Sequence of chain 1.E:
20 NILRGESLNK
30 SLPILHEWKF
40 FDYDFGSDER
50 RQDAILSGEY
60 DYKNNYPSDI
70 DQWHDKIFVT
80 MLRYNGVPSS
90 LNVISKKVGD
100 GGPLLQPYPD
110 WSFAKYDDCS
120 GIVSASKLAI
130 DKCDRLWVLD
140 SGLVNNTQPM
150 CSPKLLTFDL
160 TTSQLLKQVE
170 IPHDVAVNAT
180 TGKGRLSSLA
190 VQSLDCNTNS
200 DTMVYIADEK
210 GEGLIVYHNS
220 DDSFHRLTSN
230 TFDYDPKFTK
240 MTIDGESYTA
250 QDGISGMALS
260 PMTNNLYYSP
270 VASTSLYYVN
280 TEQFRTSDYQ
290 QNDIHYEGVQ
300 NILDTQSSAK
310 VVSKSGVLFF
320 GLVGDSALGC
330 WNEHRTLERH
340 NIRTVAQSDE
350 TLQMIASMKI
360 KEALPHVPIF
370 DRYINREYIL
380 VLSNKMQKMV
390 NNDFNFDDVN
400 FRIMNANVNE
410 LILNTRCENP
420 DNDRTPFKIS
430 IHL

A small-molecule ligand and the protein it binds are described below.
Small molecule (SMILES): CC(=O)N[C@H]1[C@H](O[C@H]2[C@H](O)[C@@H](NC(C)=O)CO[C@@H]2CO)O[C@H](CO)[C@@H](O)[C@@H]1O

Binding-site contacts:
Ligand atom O4 contacts residue ASN84 of chain 1.E at 4.4 Å.
Ligand atom C1 contacts residue ASN144 of chain 1.E at 1.4 Å.
Ligand atom C8 contacts residue VAL143 of chain 1.E at 3.6 Å (hydrophobic).
Ligand atom C8 contacts residue MET149 of chain 1.E at 4.5 Å (hydrophobic).
Ligand atom C2 contacts residue GLN147 of chain 1.E at 4.2 Å.
Ligand atom C4 contacts residue ASN144 of chain 1.E at 4.2 Å.
Ligand atom C3 contacts residue ASN144 of chain 1.E at 3.8 Å.
Ligand atom C2 contacts residue ASN144 of chain 1.E at 2.5 Å.
Ligand atom N2 contacts residue GLN147 of chain 1.E at 3.7 Å.
Ligand atom C5 contacts residue ASN144 of chain 1.E at 3.7 Å.
Ligand atom N2 contacts residue ASN144 of chain 1.E at 2.9 Å (h-bond).
Ligand atom O5 contacts residue ASN144 of chain 1.E at 2.4 Å (h-bond).
Ligand atom C6 contacts residue ASN84 of chain 1.E at 4.2 Å.
Ligand atom O7 contacts residue ASN84 of chain 1.E at 3.7 Å.
Ligand atom C7 contacts residue ASN144 of chain 1.E at 3.1 Å.
Ligand atom C8 contacts residue ASN144 of chain 1.E at 3.9 Å.
Ligand atom C5 contacts residue ASN84 of chain 1.E at 3.8 Å.
Ligand atom C8 contacts residue GLN147 of chain 1.E at 4.3 Å.
Ligand atom O7 contacts residue TYR83 of chain 1.E at 4.4 Å.
Ligand atom O7 contacts residue ASN144 of chain 1.E at 3.1 Å (h-bond).